The protein below binds the small molecule below.
Small molecule (SMILES): O=C(Nc1ccc(F)cc1F)N1CCCC1

Sequence of chain 1.D:
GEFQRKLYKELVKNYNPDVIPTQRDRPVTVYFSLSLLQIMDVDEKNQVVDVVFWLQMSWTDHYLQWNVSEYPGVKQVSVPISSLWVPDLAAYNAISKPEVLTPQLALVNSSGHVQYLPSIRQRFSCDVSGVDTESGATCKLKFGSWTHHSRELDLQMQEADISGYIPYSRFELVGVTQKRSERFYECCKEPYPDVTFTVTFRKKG

Sequence of chain 1.C:
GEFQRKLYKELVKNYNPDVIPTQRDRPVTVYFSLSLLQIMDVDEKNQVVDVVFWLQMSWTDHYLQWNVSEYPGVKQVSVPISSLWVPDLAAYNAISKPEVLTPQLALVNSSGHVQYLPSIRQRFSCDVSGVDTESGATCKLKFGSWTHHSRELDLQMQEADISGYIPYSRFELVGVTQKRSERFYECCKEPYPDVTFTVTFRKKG

Binding-site contacts:
Ligand atom F11 contacts residue LEU11 of chain 1.D at 4.1 Å.
Ligand atom F11 contacts residue GLN4 of chain 1.D at 4.1 Å.
Ligand atom C05 contacts residue VAL79 of chain 1.D at 3.5 Å (hydrophobic).
Ligand atom C14 contacts residue VAL12 of chain 1.D at 3.7 Å (hydrophobic).
Ligand atom C10 contacts residue VAL77 of chain 1.D at 4.1 Å (hydrophobic).
Ligand atom C13 contacts residue VAL79 of chain 1.D at 4.0 Å (hydrophobic).
Ligand atom C15 contacts residue LEU11 of chain 1.D at 4.1 Å (hydrophobic).
Ligand atom C07 contacts residue VAL77 of chain 1.D at 3.6 Å (hydrophobic).
Ligand atom C16 contacts residue LEU64 of chain 1.D at 4.1 Å (hydrophobic).
Ligand atom N12 contacts residue VAL79 of chain 1.D at 3.7 Å.
Ligand atom C09 contacts residue GLN4 of chain 1.D at 3.6 Å.
Ligand atom C13 contacts residue VAL12 of chain 1.D at 3.9 Å (hydrophobic).
Ligand atom F08 contacts residue VAL19 of chain 1.C at 3.9 Å.
Ligand atom C02 contacts residue VAL79 of chain 1.D at 3.7 Å (hydrophobic).
Ligand atom F11 contacts residue TYR8 of chain 1.D at 3.0 Å.
Ligand atom C14 contacts residue SER83 of chain 1.D at 3.9 Å.
Ligand atom C15 contacts residue LEU64 of chain 1.D at 4.0 Å (hydrophobic).
Ligand atom C04 contacts residue TYR8 of chain 1.D at 3.8 Å (hydrophobic).
Ligand atom N03 contacts residue TYR8 of chain 1.D at 3.9 Å.
Ligand atom N12 contacts residue VAL12 of chain 1.D at 4.1 Å.
Ligand atom O01 contacts residue TYR8 of chain 1.D at 3.2 Å.
Ligand atom C13 contacts residue SER83 of chain 1.D at 3.6 Å.
Ligand atom C15 contacts residue VAL12 of chain 1.D at 4.1 Å (hydrophobic).
Ligand atom F08 contacts residue VAL77 of chain 1.D at 3.6 Å.
Ligand atom F11 contacts residue LEU7 of chain 1.D at 3.7 Å.
Ligand atom N03 contacts residue VAL79 of chain 1.D at 3.5 Å.
Ligand atom O01 contacts residue VAL79 of chain 1.D at 3.8 Å.
Ligand atom C06 contacts residue SER78 of chain 1.D at 3.3 Å.
Ligand atom C15 contacts residue TYR15 of chain 1.D at 3.9 Å (hydrophobic).
Ligand atom C07 contacts residue VAL19 of chain 1.C at 4.0 Å (hydrophobic).
Ligand atom C14 contacts residue TYR15 of chain 1.D at 3.8 Å (hydrophobic).
Ligand atom C06 contacts residue ASP18 of chain 1.C at 3.5 Å.
Ligand atom C16 contacts residue LEU11 of chain 1.D at 4.1 Å (hydrophobic).
Ligand atom C09 contacts residue VAL77 of chain 1.D at 3.8 Å (hydrophobic).
Ligand atom C06 contacts residue VAL77 of chain 1.D at 3.9 Å (hydrophobic).
Ligand atom F08 contacts residue GLN4 of chain 1.D at 3.5 Å.
Ligand atom C02 contacts residue TYR8 of chain 1.D at 3.7 Å (hydrophobic).
Ligand atom C04 contacts residue VAL79 of chain 1.D at 3.7 Å (hydrophobic).
Ligand atom C05 contacts residue SER78 of chain 1.D at 3.5 Å.
Ligand atom C10 contacts residue TYR8 of chain 1.D at 3.8 Å (hydrophobic).